Sequence of chain 1.A:
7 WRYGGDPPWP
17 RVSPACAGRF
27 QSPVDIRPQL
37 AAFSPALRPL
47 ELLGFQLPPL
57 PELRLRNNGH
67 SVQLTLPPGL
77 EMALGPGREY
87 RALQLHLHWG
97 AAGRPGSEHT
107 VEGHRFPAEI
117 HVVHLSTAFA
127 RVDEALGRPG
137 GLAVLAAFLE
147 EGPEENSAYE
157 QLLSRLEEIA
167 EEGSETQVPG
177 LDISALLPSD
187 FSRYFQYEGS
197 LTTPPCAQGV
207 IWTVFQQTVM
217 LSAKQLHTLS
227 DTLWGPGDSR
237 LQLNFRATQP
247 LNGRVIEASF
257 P

Binding-site contacts:
Ligand atom O5 contacts residue THR198 of chain 1.A at 3.5 Å (h-bond).
Ligand atom C12 contacts residue GOL1 of chain 1.G at 3.7 Å.
Ligand atom O5 contacts residue LEU197 of chain 1.A at 3.8 Å.
Ligand atom O17 contacts residue PRO200 of chain 1.A at 4.0 Å.
Ligand atom S13 contacts residue GLN90 of chain 1.A at 3.8 Å.
Ligand atom O6 contacts residue HIS92 of chain 1.A at 3.0 Å.
Ligand atom C8 contacts residue LEU197 of chain 1.A at 3.9 Å (hydrophobic).
Ligand atom O6 contacts residue TRP208 of chain 1.A at 3.8 Å.
Ligand atom O14 contacts residue GLN90 of chain 1.A at 2.8 Å (h-bond).
Ligand atom N7 contacts residue HIS94 of chain 1.A at 3.4 Å (h-bond).
Ligand atom S1 contacts residue THR198 of chain 1.A at 4.0 Å.
Ligand atom N7 contacts residue ZN1 of chain 1.E at 2.0 Å.
Ligand atom S1 contacts residue HIS92 of chain 1.A at 3.5 Å (h-bond).
Ligand atom C10 contacts residue THR199 of chain 1.A at 3.9 Å.
Ligand atom C9 contacts residue THR199 of chain 1.A at 2.6 Å.
Ligand atom S1 contacts residue ZN1 of chain 1.E at 2.6 Å.
Ligand atom N7 contacts residue HIS117 of chain 1.A at 3.8 Å.
Ligand atom O5 contacts residue TRP208 of chain 1.A at 3.6 Å.
Ligand atom C20 contacts residue VAL128 of chain 1.A at 3.8 Å (hydrophobic).
Ligand atom C12 contacts residue GLN90 of chain 1.A at 3.9 Å.
Ligand atom N7 contacts residue HIS92 of chain 1.A at 3.3 Å (h-bond).
Ligand atom C9 contacts residue GOL1 of chain 1.G at 3.7 Å.
Ligand atom O17 contacts residue PRO201 of chain 1.A at 3.9 Å.
Ligand atom C9 contacts residue LEU197 of chain 1.A at 4.0 Å (hydrophobic).
Ligand atom C19 contacts residue VAL128 of chain 1.A at 4.0 Å (hydrophobic).
Ligand atom N7 contacts residue GLU104 of chain 1.A at 3.9 Å.
Ligand atom C8 contacts residue THR199 of chain 1.A at 3.0 Å.
Ligand atom O15 contacts residue VAL119 of chain 1.A at 3.6 Å.
Ligand atom C12 contacts residue VAL119 of chain 1.A at 3.7 Å (hydrophobic).
Ligand atom C10 contacts residue GOL1 of chain 1.G at 3.5 Å.
Ligand atom N7 contacts residue THR198 of chain 1.A at 2.8 Å (h-bond).
Ligand atom O5 contacts residue ZN1 of chain 1.E at 3.7 Å.
Ligand atom O6 contacts residue VAL119 of chain 1.A at 3.9 Å.
Ligand atom S1 contacts residue HIS117 of chain 1.A at 3.9 Å.
Ligand atom C11 contacts residue GLN90 of chain 1.A at 4.0 Å.
Ligand atom O6 contacts residue ZN1 of chain 1.E at 2.5 Å.
Ligand atom C7 contacts residue GOL1 of chain 1.G at 3.5 Å.
Ligand atom O6 contacts residue HIS117 of chain 1.A at 3.1 Å (h-bond).
Ligand atom C11 contacts residue GOL1 of chain 1.G at 3.6 Å.
Ligand atom C8 contacts residue GOL1 of chain 1.G at 3.7 Å.

The protein below binds the small molecule below.
Small molecule (SMILES): CC#CCN1C(=O)c2ccc(S(N)(=O)=O)cc2S1(=O)=O